Sequence of chain 1.C:
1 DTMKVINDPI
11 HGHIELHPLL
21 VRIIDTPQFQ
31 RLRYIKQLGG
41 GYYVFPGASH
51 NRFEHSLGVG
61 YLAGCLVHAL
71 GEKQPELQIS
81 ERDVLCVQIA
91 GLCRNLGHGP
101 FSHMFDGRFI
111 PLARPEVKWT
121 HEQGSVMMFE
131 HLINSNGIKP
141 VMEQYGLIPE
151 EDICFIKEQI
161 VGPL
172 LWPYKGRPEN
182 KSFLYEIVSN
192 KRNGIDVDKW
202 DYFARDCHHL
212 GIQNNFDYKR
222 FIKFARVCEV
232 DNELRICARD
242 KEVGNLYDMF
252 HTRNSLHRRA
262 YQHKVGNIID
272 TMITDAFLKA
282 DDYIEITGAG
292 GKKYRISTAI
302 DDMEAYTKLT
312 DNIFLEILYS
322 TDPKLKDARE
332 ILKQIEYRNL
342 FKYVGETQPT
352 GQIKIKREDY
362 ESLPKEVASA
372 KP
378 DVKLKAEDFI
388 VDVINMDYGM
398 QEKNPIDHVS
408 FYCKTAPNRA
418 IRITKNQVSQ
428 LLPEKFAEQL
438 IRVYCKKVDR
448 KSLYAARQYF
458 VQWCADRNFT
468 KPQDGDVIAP

Binding-site contacts:
Ligand atom O4' contacts residue ASN7 of chain 1.D at 3.5 Å.
Ligand atom C3' contacts residue VAL44 of chain 1.A at 3.2 Å (hydrophobic).
Ligand atom O2B contacts residue GTP1 of chain 1.F at 2.7 Å (h-bond).
Ligand atom C2' contacts residue PHE45 of chain 1.A at 3.3 Å (hydrophobic).
Ligand atom C8 contacts residue ARG221 of chain 1.C at 3.3 Å.
Ligand atom C5' contacts residue VAL5 of chain 1.D at 3.4 Å (hydrophobic).
Ligand atom C2 contacts residue ASN7 of chain 1.D at 3.5 Å.
Ligand atom N7 contacts residue ARG221 of chain 1.C at 3.0 Å (salt-bridge).
Ligand atom O2B contacts residue MG1 of chain 1.R at 1.9 Å.
Ligand atom O3' contacts residue ASN7 of chain 1.D at 3.1 Å (h-bond).
Ligand atom C3' contacts residue GTP1 of chain 1.F at 3.3 Å.
Ligand atom O1B contacts residue HIS264 of chain 1.A at 3.0 Å.
Ligand atom PB contacts residue MG1 of chain 1.R at 3.1 Å.
Ligand atom O2A contacts residue HIS264 of chain 1.A at 2.6 Å (h-bond).
Ligand atom O2A contacts residue LYS242 of chain 1.C at 3.6 Å.
Ligand atom O1A contacts residue LYS242 of chain 1.C at 2.9 Å.
Ligand atom O1G contacts residue ARG240 of chain 1.C at 2.8 Å (salt-bridge).
Ligand atom O2G contacts residue MG1 of chain 1.R at 2.1 Å.
Ligand atom PA contacts residue LYS242 of chain 1.C at 3.4 Å.
Ligand atom O3G contacts residue ARG240 of chain 1.C at 2.7 Å (salt-bridge).
Ligand atom O4' contacts residue ARG221 of chain 1.C at 3.0 Å (salt-bridge).
Ligand atom O3B contacts residue LYS242 of chain 1.C at 3.3 Å.
Ligand atom O2G contacts residue LYS411 of chain 1.C at 2.8 Å (salt-bridge).
Ligand atom N3 contacts residue ASN7 of chain 1.D at 3.1 Å (h-bond).
Ligand atom O2G contacts residue GTP1 of chain 1.F at 2.8 Å (h-bond).
Ligand atom N6 contacts residue ARG260 of chain 1.A at 3.2 Å.
Ligand atom O3' contacts residue VAL44 of chain 1.A at 2.7 Å (h-bond).
Ligand atom C5' contacts residue GTP1 of chain 1.F at 3.4 Å.
Ligand atom O1A contacts residue ARG221 of chain 1.C at 2.8 Å (salt-bridge).
Ligand atom C1' contacts residue PHE45 of chain 1.A at 3.2 Å (hydrophobic).
Ligand atom O3G contacts residue LYS411 of chain 1.C at 3.2 Å.
Ligand atom O3' contacts residue GTP1 of chain 1.F at 3.3 Å (h-bond).
Ligand atom N6 contacts residue ASN246 of chain 1.C at 3.0 Å (h-bond).
Ligand atom N9 contacts residue PHE45 of chain 1.A at 3.4 Å.
Ligand atom C4 contacts residue ARG221 of chain 1.C at 3.2 Å.
Ligand atom N9 contacts residue ARG221 of chain 1.C at 3.3 Å (salt-bridge).
Ligand atom C4' contacts residue GTP1 of chain 1.F at 3.3 Å.
Ligand atom O3A contacts residue GTP1 of chain 1.F at 3.5 Å (h-bond).
Ligand atom C5 contacts residue ARG221 of chain 1.C at 3.2 Å.
Ligand atom PG contacts residue MG1 of chain 1.R at 3.4 Å.

Sequence of chain 1.D:
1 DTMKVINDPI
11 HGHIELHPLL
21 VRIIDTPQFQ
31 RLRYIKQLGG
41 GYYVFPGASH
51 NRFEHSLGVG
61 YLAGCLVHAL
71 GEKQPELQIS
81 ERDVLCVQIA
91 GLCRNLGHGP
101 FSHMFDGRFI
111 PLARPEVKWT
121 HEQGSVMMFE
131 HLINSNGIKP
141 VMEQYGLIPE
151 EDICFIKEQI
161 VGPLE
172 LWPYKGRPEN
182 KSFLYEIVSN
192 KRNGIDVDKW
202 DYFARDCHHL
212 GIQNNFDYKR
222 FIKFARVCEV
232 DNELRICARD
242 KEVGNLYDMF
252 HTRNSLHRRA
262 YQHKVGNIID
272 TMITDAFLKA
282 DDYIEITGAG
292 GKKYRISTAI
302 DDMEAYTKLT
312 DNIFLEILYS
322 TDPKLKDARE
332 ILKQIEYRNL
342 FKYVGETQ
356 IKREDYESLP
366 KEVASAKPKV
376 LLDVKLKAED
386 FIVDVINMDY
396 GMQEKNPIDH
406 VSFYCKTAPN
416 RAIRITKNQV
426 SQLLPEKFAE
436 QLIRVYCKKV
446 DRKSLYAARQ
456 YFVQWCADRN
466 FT

Sequence of chain 1.A:
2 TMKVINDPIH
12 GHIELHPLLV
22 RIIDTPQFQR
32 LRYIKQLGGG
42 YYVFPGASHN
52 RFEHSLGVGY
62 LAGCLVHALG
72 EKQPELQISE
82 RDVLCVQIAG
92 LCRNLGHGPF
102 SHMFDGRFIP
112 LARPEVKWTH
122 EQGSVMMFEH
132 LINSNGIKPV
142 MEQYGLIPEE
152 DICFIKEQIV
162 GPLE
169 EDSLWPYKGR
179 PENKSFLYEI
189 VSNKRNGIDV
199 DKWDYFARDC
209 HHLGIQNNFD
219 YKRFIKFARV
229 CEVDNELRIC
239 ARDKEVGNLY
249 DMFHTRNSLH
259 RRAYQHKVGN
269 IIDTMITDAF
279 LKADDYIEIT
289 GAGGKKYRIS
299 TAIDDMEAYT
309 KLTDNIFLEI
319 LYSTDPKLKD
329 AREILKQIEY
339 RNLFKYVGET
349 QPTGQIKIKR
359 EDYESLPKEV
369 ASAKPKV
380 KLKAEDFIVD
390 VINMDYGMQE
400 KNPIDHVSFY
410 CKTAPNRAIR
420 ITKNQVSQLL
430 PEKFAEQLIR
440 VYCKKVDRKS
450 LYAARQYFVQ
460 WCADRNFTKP

A small-molecule ligand and the protein it binds are described below.
Small molecule (SMILES): Nc1ncnc2c1ncn2[C@H]1C[C@H](O)[C@@H](CO[P](=O)(O)O[P](=O)(O)OP(=O)(O)O)O1